Sequence of chain 3.A:
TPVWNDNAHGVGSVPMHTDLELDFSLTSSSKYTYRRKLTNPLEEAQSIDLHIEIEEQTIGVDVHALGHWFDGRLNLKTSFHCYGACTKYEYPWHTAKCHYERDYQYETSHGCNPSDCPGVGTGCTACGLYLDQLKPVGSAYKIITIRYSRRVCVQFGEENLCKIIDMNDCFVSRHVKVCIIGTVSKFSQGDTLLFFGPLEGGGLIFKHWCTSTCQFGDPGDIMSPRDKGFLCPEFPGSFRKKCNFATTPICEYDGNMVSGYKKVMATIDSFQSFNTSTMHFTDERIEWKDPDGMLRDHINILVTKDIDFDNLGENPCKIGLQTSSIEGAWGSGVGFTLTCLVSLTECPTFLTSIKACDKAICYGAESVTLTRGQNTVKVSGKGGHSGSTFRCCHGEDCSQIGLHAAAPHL

A small-molecule ligand and the protein it binds are described below.
Small molecule (SMILES): CC(=O)N[C@H]1[C@H](O[C@H]2[C@H](O)[C@@H](NC(C)=O)CO[C@@H]2CO[C@H]2O[C@@H](C)[C@@H](O)[C@@H](O)[C@@H]2O)O[C@H](CO)[C@@H](O)[C@@H]1O

Sequence of chain 1.A:
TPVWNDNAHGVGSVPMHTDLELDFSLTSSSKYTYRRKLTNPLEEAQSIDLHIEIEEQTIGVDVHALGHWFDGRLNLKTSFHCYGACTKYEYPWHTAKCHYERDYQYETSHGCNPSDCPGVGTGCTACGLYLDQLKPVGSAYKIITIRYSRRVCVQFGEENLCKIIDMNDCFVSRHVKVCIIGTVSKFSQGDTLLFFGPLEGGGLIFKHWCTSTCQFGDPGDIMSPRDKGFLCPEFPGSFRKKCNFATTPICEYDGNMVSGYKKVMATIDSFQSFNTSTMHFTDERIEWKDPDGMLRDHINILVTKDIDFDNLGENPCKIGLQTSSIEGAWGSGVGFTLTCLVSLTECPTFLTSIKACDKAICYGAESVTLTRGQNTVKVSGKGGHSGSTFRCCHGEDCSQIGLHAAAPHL

Binding-site contacts:
Ligand atom C5 contacts residue ASN280 of chain 3.A at 3.7 Å.
Ligand atom C7 contacts residue SER385 of chain 1.A at 3.5 Å.
Ligand atom N2 contacts residue GLU332 of chain 1.A at 4.2 Å.
Ligand atom C5 contacts residue GLY207 of chain 3.A at 4.2 Å.
Ligand atom C1 contacts residue SER385 of chain 1.A at 4.0 Å.
Ligand atom C5 contacts residue GLY208 of chain 3.A at 4.0 Å.
Ligand atom O4 contacts residue THR342 of chain 1.A at 4.0 Å.
Ligand atom O3 contacts residue LEU204 of chain 3.A at 3.4 Å.
Ligand atom C4 contacts residue LEU204 of chain 3.A at 3.6 Å (hydrophobic).
Ligand atom C2 contacts residue GLU332 of chain 1.A at 3.7 Å.
Ligand atom O7 contacts residue ASN280 of chain 3.A at 3.6 Å.
Ligand atom C3 contacts residue GLU332 of chain 1.A at 3.6 Å.
Ligand atom O7 contacts residue SER385 of chain 1.A at 2.5 Å (h-bond).
Ligand atom C8 contacts residue GLY333 of chain 1.A at 3.6 Å.
Ligand atom C6 contacts residue SER278 of chain 3.A at 3.9 Å.
Ligand atom C2 contacts residue ASN280 of chain 3.A at 2.5 Å.
Ligand atom C4 contacts residue GLU332 of chain 1.A at 3.9 Å.
Ligand atom C7 contacts residue GLU332 of chain 1.A at 3.9 Å.
Ligand atom O3 contacts residue PHE201 of chain 3.A at 4.0 Å.
Ligand atom C3 contacts residue ASN280 of chain 3.A at 3.8 Å.
Ligand atom C7 contacts residue THR342 of chain 1.A at 3.6 Å.
Ligand atom C8 contacts residue PHE341 of chain 1.A at 3.9 Å (hydrophobic).
Ligand atom C1 contacts residue GLY206 of chain 3.A at 4.0 Å.
Ligand atom C6 contacts residue LEU209 of chain 3.A at 3.6 Å (hydrophobic).
Ligand atom C8 contacts residue GLY340 of chain 1.A at 3.4 Å.
Ligand atom C8 contacts residue GLU332 of chain 1.A at 4.0 Å.
Ligand atom C4 contacts residue PHE201 of chain 3.A at 3.8 Å (hydrophobic).
Ligand atom C2 contacts residue GLY206 of chain 3.A at 4.3 Å.
Ligand atom C3 contacts residue LEU204 of chain 3.A at 3.5 Å (hydrophobic).
Ligand atom N2 contacts residue ASN280 of chain 3.A at 2.8 Å (h-bond).
Ligand atom O4 contacts residue PHE201 of chain 3.A at 3.2 Å.
Ligand atom O7 contacts residue THR342 of chain 1.A at 2.7 Å (h-bond).
Ligand atom O5 contacts residue ASN280 of chain 3.A at 2.4 Å (h-bond).
Ligand atom O7 contacts residue GLU332 of chain 1.A at 3.2 Å.
Ligand atom C8 contacts residue THR342 of chain 1.A at 4.1 Å.
Ligand atom C6 contacts residue GLY208 of chain 3.A at 3.2 Å.
Ligand atom C7 contacts residue ASN280 of chain 3.A at 3.4 Å.
Ligand atom O3 contacts residue GLU332 of chain 1.A at 2.8 Å (salt-bridge).
Ligand atom C1 contacts residue ASN280 of chain 3.A at 1.5 Å.
Ligand atom C8 contacts residue SER385 of chain 1.A at 4.2 Å.